A small-molecule ligand and the protein it binds are described below.
Small molecule (SMILES): CC(=O)N[C@@H]1[C@@H](O)[C@H](O)[C@@H](CO)O[C@H]1O

Sequence of chain 1.D:
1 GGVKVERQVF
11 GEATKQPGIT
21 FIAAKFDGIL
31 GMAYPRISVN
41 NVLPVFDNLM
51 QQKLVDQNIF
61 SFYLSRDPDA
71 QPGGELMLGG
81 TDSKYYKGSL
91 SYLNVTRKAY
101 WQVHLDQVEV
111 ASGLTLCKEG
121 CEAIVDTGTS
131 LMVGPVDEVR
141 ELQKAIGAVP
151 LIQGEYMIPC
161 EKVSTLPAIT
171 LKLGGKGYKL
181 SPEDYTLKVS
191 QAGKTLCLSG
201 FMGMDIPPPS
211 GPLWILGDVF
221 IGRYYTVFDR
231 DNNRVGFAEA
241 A

Binding-site contacts:
Ligand atom N2 contacts residue ASN94 of chain 1.D at 3.4 Å (h-bond).
Ligand atom C4 contacts residue ASN94 of chain 1.D at 3.4 Å.
Ligand atom O5 contacts residue ASN94 of chain 1.D at 2.4 Å (h-bond).
Ligand atom C1 contacts residue ASN94 of chain 1.D at 1.5 Å.
Ligand atom C5 contacts residue ASN94 of chain 1.D at 3.1 Å.
Ligand atom O7 contacts residue LEU93 of chain 1.D at 4.4 Å.
Ligand atom C2 contacts residue ASN94 of chain 1.D at 2.5 Å.
Ligand atom O6 contacts residue ASN94 of chain 1.D at 2.8 Å (h-bond).
Ligand atom C3 contacts residue ASN94 of chain 1.D at 3.5 Å.
Ligand atom C6 contacts residue ASN94 of chain 1.D at 3.1 Å.
Ligand atom C8 contacts residue TYR92 of chain 1.D at 4.0 Å (hydrophobic).
Ligand atom O7 contacts residue ASN94 of chain 1.D at 3.3 Å (h-bond).
Ligand atom C7 contacts residue ASN94 of chain 1.D at 3.7 Å.